The small molecule below binds the protein below.
Small molecule (SMILES): CC(=O)N[C@H]1[C@@H](O[P](=O)(O)O[P](=O)(O)OC[C@H]2O[C@@H](n3ccc(=O)[nH]c3=O)[C@H](O)[C@@H]2O)O[C@H](CO)[C@@H](O)[C@@H]1O

Binding-site contacts:
Ligand atom O2 contacts residue PRO27 of chain 1.B at 3.7 Å.
Ligand atom C4' contacts residue ASP199 of chain 1.B at 3.5 Å.
Ligand atom O4 contacts residue ASP59 of chain 1.B at 3.7 Å.
Ligand atom C5 contacts residue GLY88 of chain 1.B at 3.7 Å.
Ligand atom O2 contacts residue ASP59 of chain 1.B at 3.7 Å.
Ligand atom O2B contacts residue MG1 of chain 1.U at 2.8 Å.
Ligand atom O3' contacts residue ASP199 of chain 1.B at 3.7 Å.
Ligand atom O2' contacts residue PHE29 of chain 1.B at 3.6 Å (h-bond).
Ligand atom O4 contacts residue GLY88 of chain 1.B at 2.8 Å (h-bond).
Ligand atom O2' contacts residue SER111 of chain 1.B at 3.8 Å.
Ligand atom O2A contacts residue MG1 of chain 1.U at 2.6 Å.
Ligand atom O7' contacts residue FQ81 of chain 1.S at 3.8 Å.
Ligand atom N2' contacts residue ASP110 of chain 1.B at 3.6 Å.
Ligand atom C4 contacts residue ASP59 of chain 1.B at 3.8 Å.
Ligand atom O4B contacts residue ALA90 of chain 1.B at 3.1 Å.
Ligand atom O4' contacts residue ARG94 of chain 1.B at 2.7 Å (salt-bridge).
Ligand atom C3' contacts residue ASP110 of chain 1.B at 3.3 Å.
Ligand atom C4 contacts residue ASN89 of chain 1.B at 3.9 Å.
Ligand atom PA contacts residue MG1 of chain 1.U at 3.6 Å.
Ligand atom O2A contacts residue ASP110 of chain 1.B at 3.4 Å (salt-bridge).
Ligand atom O2 contacts residue ASN89 of chain 1.B at 3.1 Å (h-bond).
Ligand atom N3 contacts residue ASP59 of chain 1.B at 2.9 Å (salt-bridge).
Ligand atom C4 contacts residue GLY88 of chain 1.B at 3.3 Å.
Ligand atom O2' contacts residue THR28 of chain 1.B at 3.5 Å.
Ligand atom O1A contacts residue MG1 of chain 1.U at 3.9 Å.
Ligand atom O2' contacts residue PRO27 of chain 1.B at 3.0 Å (h-bond).
Ligand atom O4 contacts residue ASN89 of chain 1.B at 3.7 Å.
Ligand atom C8' contacts residue VAL224 of chain 1.B at 3.8 Å (hydrophobic).
Ligand atom C2 contacts residue ASN89 of chain 1.B at 3.2 Å.
Ligand atom O2 contacts residue PRO93 of chain 1.B at 3.5 Å.
Ligand atom C2 contacts residue ASP59 of chain 1.B at 3.8 Å.
Ligand atom O3B contacts residue ASP110 of chain 1.B at 3.4 Å.
Ligand atom O4 contacts residue ASN86 of chain 1.B at 3.2 Å (h-bond).
Ligand atom O4 contacts residue PHE29 of chain 1.B at 3.8 Å.
Ligand atom O3B contacts residue PRO27 of chain 1.B at 3.3 Å (h-bond).
Ligand atom O3' contacts residue ARG94 of chain 1.B at 3.6 Å.
Ligand atom O3B contacts residue SER111 of chain 1.B at 3.0 Å (h-bond).
Ligand atom O3' contacts residue ASP110 of chain 1.B at 3.2 Å (salt-bridge).
Ligand atom N3 contacts residue ASN89 of chain 1.B at 3.0 Å (h-bond).
Ligand atom O2 contacts residue ALA90 of chain 1.B at 3.5 Å.

Sequence of chain 1.B:
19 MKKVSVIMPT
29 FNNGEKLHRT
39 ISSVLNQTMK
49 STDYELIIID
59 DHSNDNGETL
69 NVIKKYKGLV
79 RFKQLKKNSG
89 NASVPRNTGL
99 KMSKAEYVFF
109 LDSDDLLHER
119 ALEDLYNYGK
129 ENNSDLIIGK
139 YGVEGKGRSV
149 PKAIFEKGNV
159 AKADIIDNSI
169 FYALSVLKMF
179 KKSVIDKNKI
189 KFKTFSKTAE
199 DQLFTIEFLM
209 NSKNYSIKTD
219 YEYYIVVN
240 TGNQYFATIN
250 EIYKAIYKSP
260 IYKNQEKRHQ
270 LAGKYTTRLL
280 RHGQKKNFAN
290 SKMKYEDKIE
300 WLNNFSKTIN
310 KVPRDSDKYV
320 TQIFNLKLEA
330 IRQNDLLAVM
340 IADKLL